Binding-site contacts:
Ligand atom C8 contacts residue TYR225 of chain 1.A at 4.0 Å (hydrophobic).
Ligand atom O31 contacts residue ALA224 of chain 1.A at 3.0 Å.
Ligand atom C6 contacts residue MET179 of chain 1.A at 4.0 Å (hydrophobic).
Ligand atom C18 contacts residue GLU175 of chain 1.A at 3.9 Å.
Ligand atom C3 contacts residue PHE169 of chain 1.A at 3.6 Å (hydrophobic).
Ligand atom C9 contacts residue PHE183 of chain 1.A at 3.6 Å (hydrophobic).
Ligand atom C1 contacts residue GLU175 of chain 1.A at 3.7 Å.
Ligand atom O14 contacts residue MET179 of chain 1.A at 3.7 Å.
Ligand atom C2 contacts residue GLU175 of chain 1.A at 3.7 Å.
Ligand atom C5 contacts residue PHE176 of chain 1.A at 4.1 Å (hydrophobic).
Ligand atom C6 contacts residue TYR225 of chain 1.A at 4.0 Å (hydrophobic).
Ligand atom C3 contacts residue PHE176 of chain 1.A at 3.8 Å (hydrophobic).
Ligand atom C9 contacts residue ILE222 of chain 1.A at 4.1 Å (hydrophobic).
Ligand atom C2 contacts residue TYR225 of chain 1.A at 3.6 Å (hydrophobic).
Ligand atom C8 contacts residue ILE222 of chain 1.A at 3.8 Å (hydrophobic).
Ligand atom C7 contacts residue MET179 of chain 1.A at 3.5 Å (hydrophobic).
Ligand atom O12 contacts residue GLU175 of chain 1.A at 3.5 Å.
Ligand atom C4 contacts residue TYR225 of chain 1.A at 3.6 Å (hydrophobic).
Ligand atom C30 contacts residue ALA224 of chain 1.A at 3.9 Å (hydrophobic).
Ligand atom C1 contacts residue TYR225 of chain 1.A at 3.5 Å (hydrophobic).
Ligand atom C9 contacts residue PHE277 of chain 1.A at 3.6 Å (hydrophobic).
Ligand atom C7 contacts residue TYR225 of chain 1.A at 3.5 Å (hydrophobic).
Ligand atom C19 contacts residue ALA224 of chain 1.A at 3.9 Å (hydrophobic).
Ligand atom C10 contacts residue PHE183 of chain 1.A at 4.0 Å (hydrophobic).
Ligand atom C13 contacts residue GLU175 of chain 1.A at 3.6 Å.
Ligand atom C5 contacts residue MET179 of chain 1.A at 3.3 Å (hydrophobic).
Ligand atom O12 contacts residue TYR225 of chain 1.A at 4.0 Å.
Ligand atom O22 contacts residue GLU175 of chain 1.A at 3.0 Å.
Ligand atom C4 contacts residue PHE169 of chain 1.A at 3.8 Å (hydrophobic).
Ligand atom C26 contacts residue ALA224 of chain 1.A at 4.0 Å (hydrophobic).
Ligand atom C4 contacts residue MET179 of chain 1.A at 3.8 Å (hydrophobic).
Ligand atom C10 contacts residue PHE277 of chain 1.A at 3.2 Å (hydrophobic).
Ligand atom O20 contacts residue TYR225 of chain 1.A at 4.0 Å.
Ligand atom C1 contacts residue MET179 of chain 1.A at 3.8 Å (hydrophobic).
Ligand atom C3 contacts residue GLU175 of chain 1.A at 4.1 Å.
Ligand atom C19 contacts residue TYR225 of chain 1.A at 3.7 Å (hydrophobic).
Ligand atom C5 contacts residue PHE169 of chain 1.A at 4.1 Å (hydrophobic).
Ligand atom O14 contacts residue TYR225 of chain 1.A at 3.9 Å.
Ligand atom O20 contacts residue HIS228 of chain 1.A at 3.8 Å.
Ligand atom C10 contacts residue CYS161 of chain 1.A at 4.1 Å (hydrophobic).

Sequence of chain 1.A:
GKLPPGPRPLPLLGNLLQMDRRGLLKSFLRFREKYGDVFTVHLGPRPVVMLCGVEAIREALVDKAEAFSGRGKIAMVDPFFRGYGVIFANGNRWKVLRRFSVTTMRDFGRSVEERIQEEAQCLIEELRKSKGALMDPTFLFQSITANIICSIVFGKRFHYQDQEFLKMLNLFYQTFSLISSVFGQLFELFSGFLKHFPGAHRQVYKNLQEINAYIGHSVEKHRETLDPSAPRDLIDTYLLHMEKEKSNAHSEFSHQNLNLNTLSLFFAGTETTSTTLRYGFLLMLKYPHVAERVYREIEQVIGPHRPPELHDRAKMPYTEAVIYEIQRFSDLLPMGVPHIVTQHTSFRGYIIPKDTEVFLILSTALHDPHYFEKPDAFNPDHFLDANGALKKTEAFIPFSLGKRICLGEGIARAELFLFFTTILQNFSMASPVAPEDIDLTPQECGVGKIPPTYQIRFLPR

This small molecule binds to this protein.
Small molecule (SMILES): OC[C@H]1O[C@H](O[C@H]2[C@H](O)[C@@H](O)[C@H](OCCCCCC3CCCCC3)O[C@@H]2CO)[C@H](O)[C@@H](O)[C@@H]1O